A protein and the small-molecule ligand that binds it are described below.
Small molecule (SMILES): CC(=O)N[C@H]1[C@H](O[C@H]2[C@H](O)[C@@H](NC(C)=O)CO[C@@H]2CO)O[C@H](CO)[C@@H](O)[C@@H]1O

Sequence of chain 2.B:
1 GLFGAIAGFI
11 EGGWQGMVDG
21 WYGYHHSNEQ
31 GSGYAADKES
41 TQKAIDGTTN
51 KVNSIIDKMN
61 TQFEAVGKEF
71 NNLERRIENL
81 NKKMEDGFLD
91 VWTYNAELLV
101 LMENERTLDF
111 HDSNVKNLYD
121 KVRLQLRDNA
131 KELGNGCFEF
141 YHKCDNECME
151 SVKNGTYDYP

Binding-site contacts:
Ligand atom O3 contacts residue GLU147 of chain 2.B at 3.7 Å.
Ligand atom C5 contacts residue ASN154 of chain 2.B at 3.7 Å.
Ligand atom C6 contacts residue THR156 of chain 2.B at 4.4 Å.
Ligand atom O7 contacts residue GLU150 of chain 2.B at 3.6 Å.
Ligand atom C2 contacts residue ASN154 of chain 2.B at 2.5 Å.
Ligand atom C8 contacts residue ASN154 of chain 2.B at 4.2 Å.
Ligand atom N2 contacts residue GLU150 of chain 2.B at 3.3 Å.
Ligand atom C7 contacts residue GLU150 of chain 2.B at 3.6 Å.
Ligand atom O3 contacts residue SER151 of chain 2.B at 4.0 Å.
Ligand atom C4 contacts residue ASN154 of chain 2.B at 4.2 Å.
Ligand atom N2 contacts residue SER151 of chain 2.B at 4.4 Å.
Ligand atom O5 contacts residue ASN154 of chain 2.B at 2.4 Å (h-bond).
Ligand atom C3 contacts residue ASN154 of chain 2.B at 3.8 Å.
Ligand atom O5 contacts residue THR156 of chain 2.B at 4.0 Å.
Ligand atom O7 contacts residue GLU147 of chain 2.B at 4.4 Å.
Ligand atom O6 contacts residue ASN154 of chain 2.B at 4.4 Å.
Ligand atom N2 contacts residue ASN154 of chain 2.B at 2.9 Å (h-bond).
Ligand atom C2 contacts residue GLU150 of chain 2.B at 4.0 Å.
Ligand atom C1 contacts residue ASN154 of chain 2.B at 1.5 Å.
Ligand atom C7 contacts residue ASN154 of chain 2.B at 3.9 Å.